Binding-site contacts:
Ligand atom CA contacts residue ARG4 of chain 1.A at 3.5 Å.
Ligand atom CE1 contacts residue ASP111 of chain 1.A at 3.3 Å.
Ligand atom CE1 contacts residue HIS113 of chain 1.A at 3.5 Å.
Ligand atom O contacts residue ARG4 of chain 1.A at 3.3 Å.
Ligand atom OH contacts residue ALA18 of chain 1.A at 3.3 Å.
Ligand atom NH1 contacts residue ALA10 of chain 1.A at 3.7 Å.
Ligand atom C contacts residue ARG4 of chain 1.A at 3.6 Å.
Ligand atom C contacts residue SER17 of chain 1.A at 3.7 Å.
Ligand atom CA contacts residue SER17 of chain 1.A at 3.6 Å.
Ligand atom CZ contacts residue GLU15 of chain 1.A at 3.3 Å.
Ligand atom CE2 contacts residue SER17 of chain 1.A at 3.6 Å.
Ligand atom NH1 contacts residue ASN27 of chain 1.A at 3.4 Å.
Ligand atom CD1 contacts residue HIS113 of chain 1.A at 3.6 Å.
Ligand atom NH1 contacts residue GLU15 of chain 1.A at 2.8 Å (salt-bridge).
Ligand atom O contacts residue ARG4 of chain 1.A at 2.9 Å (salt-bridge).
Ligand atom O contacts residue ASP6 of chain 1.A at 3.7 Å.
Ligand atom NH2 contacts residue ASN27 of chain 1.A at 3.3 Å (h-bond).
Ligand atom OH contacts residue GLU106 of chain 1.A at 3.4 Å (salt-bridge).
Ligand atom NH1 contacts residue ASP29 of chain 1.A at 3.2 Å (salt-bridge).
Ligand atom CG contacts residue LYS19 of chain 1.A at 3.5 Å.
Ligand atom O contacts residue PHE16 of chain 1.A at 3.2 Å.
Ligand atom CB contacts residue PRO114 of chain 1.A at 3.4 Å (hydrophobic).
Ligand atom OH contacts residue LYS19 of chain 1.A at 3.4 Å (salt-bridge).
Ligand atom CZ contacts residue ASN27 of chain 1.A at 3.2 Å.
Ligand atom NE contacts residue ASN27 of chain 1.A at 3.5 Å (h-bond).
Ligand atom OH contacts residue ILE105 of chain 1.A at 3.5 Å.
Ligand atom CD2 contacts residue TRP7 of chain 1.A at 3.6 Å (hydrophobic).
Ligand atom CD2 contacts residue MET25 of chain 1.A at 3.3 Å (hydrophobic).
Ligand atom ND2 contacts residue LYS19 of chain 1.A at 3.4 Å (salt-bridge).
Ligand atom CD1 contacts residue LYS19 of chain 1.A at 3.7 Å.
Ligand atom CB contacts residue SER17 of chain 1.A at 3.7 Å.
Ligand atom CD2 contacts residue HIS113 of chain 1.A at 3.7 Å.
Ligand atom CD1 contacts residue GLU15 of chain 1.A at 3.5 Å.
Ligand atom OD1 contacts residue LYS19 of chain 1.A at 2.8 Å (salt-bridge).
Ligand atom CZ contacts residue LYS19 of chain 1.A at 3.7 Å.
Ligand atom NH2 contacts residue GLU15 of chain 1.A at 2.9 Å (salt-bridge).
Ligand atom O contacts residue SER17 of chain 1.A at 2.9 Å (h-bond).
Ligand atom OH contacts residue HIS113 of chain 1.A at 3.0 Å (h-bond).
Ligand atom O contacts residue SER17 of chain 1.A at 3.6 Å.
Ligand atom CE2 contacts residue MET25 of chain 1.A at 3.6 Å (hydrophobic).

The protein below binds the small molecule below.
Small molecule (SMILES): CC(=O)N[C@H]1CSSC[C@@H](C(=O)N[C@@H](C)C(=O)N[C@@H](CC(C)C)C(=O)N[C@@H](CCCN=C(N)N)C(=O)N[C@@H](CCCN=C(N)N)C(N)=O)NC(=O)[C@H](Cc2ccc(O)cc2)NC(=O)[C@H](CC(N)=O)NC(=O)[C@H](CCC(N)=O)NC(=O)[C@H](Cc2ccc(O)cc2)NC(=O)[C@H](CC2=c3ccccc3=NC2)NC(=O)[C@H](C)NC(=O)[C@H](CCCN=C(N)N)NC1=O

Sequence of chain 1.A:
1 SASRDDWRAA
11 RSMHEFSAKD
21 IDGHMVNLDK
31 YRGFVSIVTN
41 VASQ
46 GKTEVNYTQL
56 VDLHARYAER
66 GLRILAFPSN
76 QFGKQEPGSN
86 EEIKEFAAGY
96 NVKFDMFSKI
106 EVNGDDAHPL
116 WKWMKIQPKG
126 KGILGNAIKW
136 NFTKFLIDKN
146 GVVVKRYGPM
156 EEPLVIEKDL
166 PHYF